Sequence of chain 1.B:
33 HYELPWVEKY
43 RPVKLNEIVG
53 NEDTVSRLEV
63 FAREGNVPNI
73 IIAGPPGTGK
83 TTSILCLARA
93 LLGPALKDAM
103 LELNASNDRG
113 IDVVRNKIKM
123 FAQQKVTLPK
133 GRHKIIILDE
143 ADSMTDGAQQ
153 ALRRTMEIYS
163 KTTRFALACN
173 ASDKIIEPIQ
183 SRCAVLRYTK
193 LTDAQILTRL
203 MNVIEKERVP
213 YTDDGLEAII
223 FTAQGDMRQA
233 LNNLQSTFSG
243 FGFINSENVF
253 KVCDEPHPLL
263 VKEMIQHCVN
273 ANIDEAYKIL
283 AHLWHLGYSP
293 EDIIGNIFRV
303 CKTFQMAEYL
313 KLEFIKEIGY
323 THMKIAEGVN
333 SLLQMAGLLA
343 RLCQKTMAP

This small molecule binds to this protein.
Small molecule (SMILES): Nc1ncnc2c1ncn2[C@@H]1O[C@H](COP(=O)(O)OP(=O)(O)OP(O)(O)=S)[C@@H](O)[C@H]1O

Sequence of chain 1.C:
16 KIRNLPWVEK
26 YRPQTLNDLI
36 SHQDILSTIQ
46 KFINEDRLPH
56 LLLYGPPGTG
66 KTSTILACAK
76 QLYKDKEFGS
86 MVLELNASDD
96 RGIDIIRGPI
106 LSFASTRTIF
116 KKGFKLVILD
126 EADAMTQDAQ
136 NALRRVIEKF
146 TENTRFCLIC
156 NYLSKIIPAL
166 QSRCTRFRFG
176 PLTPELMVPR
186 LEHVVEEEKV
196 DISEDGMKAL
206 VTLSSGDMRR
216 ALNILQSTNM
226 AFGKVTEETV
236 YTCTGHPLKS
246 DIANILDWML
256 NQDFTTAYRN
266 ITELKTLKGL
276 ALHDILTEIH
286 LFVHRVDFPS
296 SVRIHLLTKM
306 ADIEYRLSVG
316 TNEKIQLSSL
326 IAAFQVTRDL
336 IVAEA

Binding-site contacts:
Ligand atom O3A contacts residue ARG230 of chain 1.B at 3.3 Å (salt-bridge).
Ligand atom C5' contacts residue ARG230 of chain 1.B at 3.4 Å.
Ligand atom O1B contacts residue MG1 of chain 1.M at 2.5 Å.
Ligand atom O2A contacts residue GLY81 of chain 1.B at 3.3 Å.
Ligand atom N6 contacts residue THR80 of chain 1.B at 3.1 Å (h-bond).
Ligand atom O2B contacts residue THR80 of chain 1.B at 3.3 Å (h-bond).
Ligand atom O2' contacts residue TYR42 of chain 1.B at 3.5 Å (h-bond).
Ligand atom O1A contacts residue GLU143 of chain 1.C at 3.3 Å (salt-bridge).
Ligand atom O2G contacts residue ARG139 of chain 1.C at 3.4 Å (salt-bridge).
Ligand atom PG contacts residue MG1 of chain 1.M at 3.6 Å.
Ligand atom O3B contacts residue GLY79 of chain 1.B at 2.9 Å (h-bond).
Ligand atom O3G contacts residue ARG139 of chain 1.C at 3.4 Å (salt-bridge).
Ligand atom O2' contacts residue VAL39 of chain 1.B at 2.8 Å (h-bond).
Ligand atom O5' contacts residue THR84 of chain 1.B at 3.5 Å (h-bond).
Ligand atom O2B contacts residue LYS82 of chain 1.B at 2.8 Å (salt-bridge).
Ligand atom N7 contacts residue GLY81 of chain 1.B at 3.4 Å.
Ligand atom O2G contacts residue ARG168 of chain 1.C at 3.4 Å (salt-bridge).
Ligand atom PA contacts residue ARG230 of chain 1.B at 3.6 Å.
Ligand atom O3G contacts residue ASN172 of chain 1.B at 2.8 Å (h-bond).
Ligand atom N7 contacts residue THR80 of chain 1.B at 3.0 Å (h-bond).
Ligand atom O2A contacts residue LYS82 of chain 1.B at 3.5 Å (salt-bridge).
Ligand atom S1G contacts residue ARG168 of chain 1.C at 2.8 Å (salt-bridge).
Ligand atom N1 contacts residue VAL51 of chain 1.B at 3.4 Å (h-bond).
Ligand atom N7 contacts residue GLY79 of chain 1.B at 3.1 Å (h-bond).
Ligand atom N9 contacts residue MET229 of chain 1.B at 3.5 Å.
Ligand atom O1A contacts residue ARG230 of chain 1.B at 2.8 Å (salt-bridge).
Ligand atom C4 contacts residue MET229 of chain 1.B at 3.5 Å (hydrophobic).
Ligand atom O3B contacts residue PRO78 of chain 1.B at 3.5 Å.
Ligand atom O2G contacts residue MG1 of chain 1.M at 2.1 Å.
Ligand atom O3' contacts residue ARG43 of chain 1.B at 3.2 Å.
Ligand atom N6 contacts residue ILE50 of chain 1.B at 3.4 Å.
Ligand atom O3G contacts residue LYS82 of chain 1.B at 2.9 Å (salt-bridge).
Ligand atom O1B contacts residue THR83 of chain 1.B at 2.9 Å (h-bond).
Ligand atom O2B contacts residue GLY81 of chain 1.B at 2.7 Å (h-bond).
Ligand atom O2A contacts residue THR83 of chain 1.B at 3.3 Å (h-bond).
Ligand atom O2A contacts residue THR84 of chain 1.B at 3.0 Å (h-bond).
Ligand atom C8 contacts residue GLY79 of chain 1.B at 3.2 Å.
Ligand atom S1G contacts residue ARG230 of chain 1.B at 2.9 Å (salt-bridge).
Ligand atom O3' contacts residue VAL39 of chain 1.B at 3.2 Å (h-bond).
Ligand atom N6 contacts residue VAL51 of chain 1.B at 2.7 Å (h-bond).